This protein binds this small molecule.
Small molecule (SMILES): N[C@@H](CCS)C(=O)O

Binding-site contacts:
Ligand atom OXT contacts residue GLY23 of chain 1.A at 3.9 Å.
Ligand atom N contacts residue LEU62 of chain 1.A at 3.7 Å.
Ligand atom OXT contacts residue ALA21 of chain 1.A at 3.5 Å.
Ligand atom OXT contacts residue GLY20 of chain 1.A at 4.3 Å.
Ligand atom CA contacts residue PHE66 of chain 1.A at 4.0 Å (hydrophobic).
Ligand atom O contacts residue GLY23 of chain 1.A at 3.0 Å (h-bond).
Ligand atom CB contacts residue GLU146 of chain 1.A at 3.7 Å.
Ligand atom CG contacts residue THR147 of chain 1.A at 4.4 Å.
Ligand atom SD contacts residue CYS273 of chain 1.A at 3.8 Å.
Ligand atom CA contacts residue GLU146 of chain 1.A at 3.7 Å.
Ligand atom SD contacts residue ZN1 of chain 1.C at 2.3 Å.
Ligand atom N contacts residue GLU146 of chain 1.A at 2.9 Å (salt-bridge).
Ligand atom C contacts residue TYR22 of chain 1.A at 3.7 Å (hydrophobic).
Ligand atom SD contacts residue PHE66 of chain 1.A at 3.6 Å.
Ligand atom CG contacts residue ZN1 of chain 1.C at 3.3 Å.
Ligand atom N contacts residue PHE66 of chain 1.A at 4.4 Å.
Ligand atom C contacts residue GLY23 of chain 1.A at 3.9 Å.
Ligand atom SD contacts residue CYS272 of chain 1.A at 3.7 Å.
Ligand atom O contacts residue TYR22 of chain 1.A at 3.8 Å.
Ligand atom CB contacts residue THR147 of chain 1.A at 4.5 Å.
Ligand atom CA contacts residue ASP105 of chain 1.A at 4.0 Å.
Ligand atom CB contacts residue CYS272 of chain 1.A at 3.6 Å (hydrophobic).
Ligand atom OXT contacts residue TYR22 of chain 1.A at 2.9 Å (h-bond).
Ligand atom CG contacts residue CYS273 of chain 1.A at 4.0 Å (hydrophobic).
Ligand atom N contacts residue ASP105 of chain 1.A at 3.2 Å (salt-bridge).
Ligand atom SD contacts residue THR147 of chain 1.A at 3.2 Å (h-bond).
Ligand atom CB contacts residue PHE66 of chain 1.A at 3.9 Å (hydrophobic).
Ligand atom SD contacts residue ASN206 of chain 1.A at 4.3 Å.
Ligand atom CB contacts residue ZN1 of chain 1.C at 3.7 Å.
Ligand atom CG contacts residue CYS272 of chain 1.A at 4.1 Å (hydrophobic).
Ligand atom CG contacts residue PHE66 of chain 1.A at 3.8 Å (hydrophobic).
Ligand atom SD contacts residue CYS207 of chain 1.A at 3.8 Å.

Sequence of chain 1.A:
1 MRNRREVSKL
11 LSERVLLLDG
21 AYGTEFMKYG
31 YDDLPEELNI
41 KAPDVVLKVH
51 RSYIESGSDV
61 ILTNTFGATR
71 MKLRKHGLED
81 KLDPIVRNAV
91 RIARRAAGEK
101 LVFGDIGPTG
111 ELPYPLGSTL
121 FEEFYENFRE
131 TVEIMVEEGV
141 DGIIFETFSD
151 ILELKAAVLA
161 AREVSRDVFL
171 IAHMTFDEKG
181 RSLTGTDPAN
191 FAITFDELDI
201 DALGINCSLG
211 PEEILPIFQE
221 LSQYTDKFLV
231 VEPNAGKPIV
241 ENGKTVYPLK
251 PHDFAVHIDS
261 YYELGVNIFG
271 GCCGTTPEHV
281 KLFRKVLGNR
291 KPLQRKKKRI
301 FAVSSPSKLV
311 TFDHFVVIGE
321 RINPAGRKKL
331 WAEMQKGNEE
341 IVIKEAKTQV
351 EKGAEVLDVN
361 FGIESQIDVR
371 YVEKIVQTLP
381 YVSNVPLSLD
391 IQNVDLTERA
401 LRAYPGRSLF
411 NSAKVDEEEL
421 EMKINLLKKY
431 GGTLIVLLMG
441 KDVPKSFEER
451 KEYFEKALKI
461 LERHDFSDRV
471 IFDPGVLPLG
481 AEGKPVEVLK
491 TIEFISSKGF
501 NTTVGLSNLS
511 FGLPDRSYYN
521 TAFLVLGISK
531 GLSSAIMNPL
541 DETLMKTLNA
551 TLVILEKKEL